A protein and the small-molecule ligand that binds it are described below.
Small molecule (SMILES): CCCCCCCCCCO[C@@H]1O[C@H](CO)[C@@H](O[C@H]2O[C@H](CO)[C@@H](O)[C@H](O)[C@H]2O)[C@H](O)[C@H]1O

Sequence of chain 1.O:
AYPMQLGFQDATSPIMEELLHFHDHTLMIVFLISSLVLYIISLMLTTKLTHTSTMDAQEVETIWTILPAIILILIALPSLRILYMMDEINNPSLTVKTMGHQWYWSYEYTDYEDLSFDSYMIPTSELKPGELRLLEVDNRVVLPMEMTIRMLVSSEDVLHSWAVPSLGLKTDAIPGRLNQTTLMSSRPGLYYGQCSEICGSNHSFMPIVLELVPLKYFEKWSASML

Binding-site contacts:
Ligand atom C22 contacts residue ILE30 of chain 1.O at 4.4 Å (hydrophobic).
Ligand atom C40 contacts residue LEU33 of chain 1.O at 4.4 Å (hydrophobic).
Ligand atom C28 contacts residue LEU75 of chain 1.O at 4.0 Å (hydrophobic).
Ligand atom C22 contacts residue HIS26 of chain 1.O at 3.5 Å.
Ligand atom C22 contacts residue LEU75 of chain 1.O at 4.3 Å (hydrophobic).
Ligand atom C19 contacts residue HIS26 of chain 1.O at 3.9 Å.
Ligand atom C37 contacts residue ILE72 of chain 1.O at 4.4 Å (hydrophobic).
Ligand atom C37 contacts residue LEU33 of chain 1.O at 3.9 Å (hydrophobic).
Ligand atom C25 contacts residue LEU75 of chain 1.O at 4.5 Å (hydrophobic).
Ligand atom C31 contacts residue MET29 of chain 1.O at 4.1 Å (hydrophobic).
Ligand atom C19 contacts residue LEU75 of chain 1.O at 4.3 Å (hydrophobic).
Ligand atom C34 contacts residue ILE30 of chain 1.O at 4.3 Å (hydrophobic).
Ligand atom C31 contacts residue ILE30 of chain 1.O at 3.8 Å (hydrophobic).
Ligand atom C28 contacts residue ILE30 of chain 1.O at 4.0 Å (hydrophobic).
Ligand atom C43 contacts residue ILE72 of chain 1.O at 4.0 Å (hydrophobic).
Ligand atom C18 contacts residue HIS26 of chain 1.O at 3.6 Å.
Ligand atom C40 contacts residue ILE72 of chain 1.O at 4.1 Å (hydrophobic).
Ligand atom C25 contacts residue MET29 of chain 1.O at 4.3 Å (hydrophobic).
Ligand atom C43 contacts residue LEU33 of chain 1.O at 4.2 Å (hydrophobic).
Ligand atom C43 contacts residue ILE34 of chain 1.O at 3.6 Å (hydrophobic).
Ligand atom C37 contacts residue ILE30 of chain 1.O at 4.4 Å (hydrophobic).
Ligand atom O16 contacts residue HIS26 of chain 1.O at 4.4 Å.
Ligand atom C34 contacts residue ILE72 of chain 1.O at 4.0 Å (hydrophobic).